Sequence of chain 1.C:
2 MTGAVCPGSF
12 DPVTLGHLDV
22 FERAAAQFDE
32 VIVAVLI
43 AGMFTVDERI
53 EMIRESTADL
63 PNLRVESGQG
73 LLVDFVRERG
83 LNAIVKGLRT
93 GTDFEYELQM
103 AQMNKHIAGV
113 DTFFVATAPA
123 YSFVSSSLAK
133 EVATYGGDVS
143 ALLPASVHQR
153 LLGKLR

The protein below binds the small molecule below.
Small molecule (SMILES): Cc1c(C(=O)O)cnn1-c1ccccc1

Binding-site contacts:
Ligand atom C12 contacts residue SER128 of chain 1.C at 3.4 Å.
Ligand atom N11 contacts residue VAL126 of chain 1.C at 3.6 Å (h-bond).
Ligand atom C01 contacts residue THR119 of chain 1.C at 3.2 Å.
Ligand atom C09 contacts residue HIS18 of chain 1.C at 3.2 Å.
Ligand atom N07 contacts residue THR15 of chain 1.C at 3.8 Å.
Ligand atom C08 contacts residue VAL126 of chain 1.C at 3.9 Å (hydrophobic).
Ligand atom C02 contacts residue THR119 of chain 1.C at 3.1 Å.
Ligand atom C06 contacts residue VAL126 of chain 1.C at 3.3 Å (hydrophobic).
Ligand atom N07 contacts residue VAL126 of chain 1.C at 3.6 Å (h-bond).
Ligand atom C10 contacts residue HIS18 of chain 1.C at 3.0 Å.
Ligand atom C03 contacts residue THR119 of chain 1.C at 3.9 Å.
Ligand atom C06 contacts residue TYR123 of chain 1.C at 3.7 Å (hydrophobic).
Ligand atom N11 contacts residue HIS18 of chain 1.C at 3.4 Å.
Ligand atom C09 contacts residue SER128 of chain 1.C at 3.6 Å.
Ligand atom O13 contacts residue SER128 of chain 1.C at 2.6 Å (h-bond).
Ligand atom C03 contacts residue GLY17 of chain 1.C at 3.2 Å.
Ligand atom C09 contacts residue SER127 of chain 1.C at 3.5 Å.
Ligand atom C09 contacts residue ARG91 of chain 1.C at 3.9 Å.
Ligand atom O13 contacts residue SER127 of chain 1.C at 3.5 Å.
Ligand atom N11 contacts residue SER127 of chain 1.C at 3.9 Å.
Ligand atom C05 contacts residue GLY17 of chain 1.C at 3.9 Å.
Ligand atom C08 contacts residue ARG91 of chain 1.C at 3.5 Å.
Ligand atom C01 contacts residue TYR123 of chain 1.C at 3.5 Å (hydrophobic).
Ligand atom C10 contacts residue SER128 of chain 1.C at 3.2 Å.
Ligand atom C10 contacts residue SER127 of chain 1.C at 3.3 Å.
Ligand atom N11 contacts residue THR15 of chain 1.C at 2.8 Å (h-bond).
Ligand atom C12 contacts residue SER127 of chain 1.C at 3.8 Å.
Ligand atom N07 contacts residue HIS18 of chain 1.C at 3.5 Å (h-bond).
Ligand atom C03 contacts residue VAL21 of chain 1.C at 3.8 Å (hydrophobic).
Ligand atom C10 contacts residue THR15 of chain 1.C at 3.4 Å.
Ligand atom C05 contacts residue VAL126 of chain 1.C at 3.9 Å (hydrophobic).
Ligand atom C08 contacts residue HIS18 of chain 1.C at 3.3 Å.
Ligand atom C10 contacts residue VAL126 of chain 1.C at 3.9 Å (hydrophobic).
Ligand atom C04 contacts residue GLY17 of chain 1.C at 3.6 Å.
Ligand atom C06 contacts residue GLY17 of chain 1.C at 3.7 Å.
Ligand atom C01 contacts residue GLY17 of chain 1.C at 3.6 Å.
Ligand atom C12 contacts residue HIS18 of chain 1.C at 3.8 Å.
Ligand atom C15 contacts residue ARG91 of chain 1.C at 3.2 Å.
Ligand atom C02 contacts residue GLY17 of chain 1.C at 3.5 Å.
Ligand atom C04 contacts residue HIS18 of chain 1.C at 3.7 Å.